Sequence of chain 1.A:
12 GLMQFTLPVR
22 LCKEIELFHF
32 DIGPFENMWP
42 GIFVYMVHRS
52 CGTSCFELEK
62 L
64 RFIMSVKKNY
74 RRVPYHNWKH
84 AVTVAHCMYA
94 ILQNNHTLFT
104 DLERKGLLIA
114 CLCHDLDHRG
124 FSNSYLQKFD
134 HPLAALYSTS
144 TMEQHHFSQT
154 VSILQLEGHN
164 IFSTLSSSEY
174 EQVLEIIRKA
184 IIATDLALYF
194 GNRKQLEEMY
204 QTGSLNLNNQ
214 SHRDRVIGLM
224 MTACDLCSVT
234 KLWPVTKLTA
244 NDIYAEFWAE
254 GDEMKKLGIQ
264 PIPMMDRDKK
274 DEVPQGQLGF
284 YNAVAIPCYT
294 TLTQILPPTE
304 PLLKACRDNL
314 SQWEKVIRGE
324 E

This protein binds this small molecule.
Small molecule (SMILES): O=C(Nc1ccn2nc(-c3ccccc3)nc2c1)c1ccnc(Cl)c1Cl

Binding-site contacts:
Ligand atom C13 contacts residue GLN280 of chain 1.A at 3.6 Å.
Ligand atom C11 contacts residue PHE283 of chain 1.A at 3.2 Å (hydrophobic).
Ligand atom C3 contacts residue LEU229 of chain 1.A at 3.9 Å (hydrophobic).
Ligand atom C14 contacts residue TYR247 of chain 1.A at 3.2 Å (hydrophobic).
Ligand atom C12 contacts residue MET267 of chain 1.A at 3.2 Å (hydrophobic).
Ligand atom C24 contacts residue GLU275 of chain 1.A at 3.7 Å.
Ligand atom C19 contacts residue GLY279 of chain 1.A at 3.6 Å.
Ligand atom CL8 contacts residue ILE246 of chain 1.A at 3.7 Å.
Ligand atom C23 contacts residue LYS272 of chain 1.A at 3.9 Å.
Ligand atom C14 contacts residue MET267 of chain 1.A at 3.4 Å (hydrophobic).
Ligand atom N4 contacts residue LEU229 of chain 1.A at 3.6 Å.
Ligand atom C3 contacts residue ILE246 of chain 1.A at 3.8 Å (hydrophobic).
Ligand atom N16 contacts residue MET267 of chain 1.A at 3.6 Å.
Ligand atom C22 contacts residue GLU275 of chain 1.A at 3.1 Å.
Ligand atom C2 contacts residue ILE246 of chain 1.A at 3.7 Å (hydrophobic).
Ligand atom C19 contacts residue MET267 of chain 1.A at 3.6 Å (hydrophobic).
Ligand atom C1 contacts residue PHE283 of chain 1.A at 3.7 Å (hydrophobic).
Ligand atom N15 contacts residue MET267 of chain 1.A at 3.4 Å.
Ligand atom C22 contacts residue PRO266 of chain 1.A at 3.8 Å (hydrophobic).
Ligand atom CL8 contacts residue VAL232 of chain 1.A at 3.7 Å.
Ligand atom C24 contacts residue VAL276 of chain 1.A at 3.9 Å (hydrophobic).
Ligand atom C23 contacts residue VAL276 of chain 1.A at 3.7 Å (hydrophobic).
Ligand atom N18 contacts residue MET267 of chain 1.A at 3.4 Å.
Ligand atom N18 contacts residue TYR247 of chain 1.A at 2.7 Å (h-bond).
Ligand atom C17 contacts residue GLY279 of chain 1.A at 3.5 Å.
Ligand atom CL8 contacts residue PHE283 of chain 1.A at 3.6 Å.
Ligand atom C2 contacts residue PHE283 of chain 1.A at 3.7 Å (hydrophobic).
Ligand atom CL7 contacts residue LEU229 of chain 1.A at 3.5 Å.
Ligand atom N15 contacts residue GLY279 of chain 1.A at 3.9 Å.
Ligand atom C24 contacts residue MET267 of chain 1.A at 3.7 Å (hydrophobic).
Ligand atom C13 contacts residue TYR247 of chain 1.A at 3.2 Å (hydrophobic).
Ligand atom N9 contacts residue PHE283 of chain 1.A at 3.2 Å.
Ligand atom C23 contacts residue GLU275 of chain 1.A at 3.3 Å.
Ligand atom C17 contacts residue MET267 of chain 1.A at 3.6 Å (hydrophobic).
Ligand atom N16 contacts residue GLY279 of chain 1.A at 3.9 Å.
Ligand atom C21 contacts residue PRO266 of chain 1.A at 3.6 Å (hydrophobic).
Ligand atom O26 contacts residue GLN280 of chain 1.A at 2.8 Å (h-bond).
Ligand atom C11 contacts residue MET267 of chain 1.A at 3.9 Å (hydrophobic).
Ligand atom CL7 contacts residue SER231 of chain 1.A at 3.7 Å.
Ligand atom C10 contacts residue PHE283 of chain 1.A at 3.5 Å (hydrophobic).